A small-molecule ligand and the protein it binds are described below.
Small molecule (SMILES): NC1CCN(C(=O)C2CC2)CC1

Sequence of chain 1.A:
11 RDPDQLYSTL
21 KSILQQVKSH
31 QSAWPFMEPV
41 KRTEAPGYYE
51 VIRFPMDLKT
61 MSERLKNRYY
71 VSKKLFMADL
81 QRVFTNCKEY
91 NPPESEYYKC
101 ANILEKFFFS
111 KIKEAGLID

Binding-site contacts:
Ligand atom C1 contacts residue TYR97 of chain 1.A at 4.2 Å (hydrophobic).
Ligand atom C7 contacts residue TYR97 of chain 1.A at 4.0 Å (hydrophobic).
Ligand atom C1 contacts residue ASN91 of chain 1.A at 3.5 Å.
Ligand atom C2 contacts residue TYR90 of chain 1.A at 3.7 Å (hydrophobic).
Ligand atom C4 contacts residue GLU44 of chain 1.A at 4.1 Å.
Ligand atom C4 contacts residue TYR97 of chain 1.A at 3.6 Å (hydrophobic).
Ligand atom C4 contacts residue ALA45 of chain 1.A at 4.2 Å (hydrophobic).
Ligand atom C contacts residue TYR97 of chain 1.A at 3.4 Å (hydrophobic).
Ligand atom C2 contacts residue ASN91 of chain 1.A at 4.2 Å.
Ligand atom C7 contacts residue ASN91 of chain 1.A at 4.2 Å.
Ligand atom C contacts residue ASN91 of chain 1.A at 4.3 Å.
Ligand atom C3 contacts residue EDO1 of chain 1.I at 3.4 Å.
Ligand atom C7 contacts residue PRO35 of chain 1.A at 4.0 Å (hydrophobic).
Ligand atom N contacts residue GLU44 of chain 1.A at 3.3 Å (salt-bridge).
Ligand atom C1 contacts residue TYR90 of chain 1.A at 3.5 Å (hydrophobic).
Ligand atom C8 contacts residue PHE36 of chain 1.A at 3.9 Å (hydrophobic).
Ligand atom C8 contacts residue PRO35 of chain 1.A at 3.4 Å (hydrophobic).
Ligand atom C7 contacts residue CYS87 of chain 1.A at 3.8 Å (hydrophobic).
Ligand atom C6 contacts residue TYR97 of chain 1.A at 4.1 Å (hydrophobic).
Ligand atom C6 contacts residue EDO1 of chain 1.I at 3.5 Å.
Ligand atom C2 contacts residue ALA45 of chain 1.A at 3.7 Å (hydrophobic).
Ligand atom C6 contacts residue VAL40 of chain 1.A at 4.3 Å (hydrophobic).
Ligand atom C5 contacts residue VAL40 of chain 1.A at 4.1 Å (hydrophobic).
Ligand atom N contacts residue TYR97 of chain 1.A at 4.0 Å.
Ligand atom C3 contacts residue TYR97 of chain 1.A at 3.9 Å (hydrophobic).
Ligand atom O contacts residue TYR48 of chain 1.A at 3.8 Å.
Ligand atom C2 contacts residue VAL40 of chain 1.A at 4.2 Å (hydrophobic).
Ligand atom C5 contacts residue ASN91 of chain 1.A at 3.8 Å.
Ligand atom O contacts residue TYR90 of chain 1.A at 4.3 Å.
Ligand atom C8 contacts residue VAL40 of chain 1.A at 3.8 Å (hydrophobic).
Ligand atom C4 contacts residue EDO1 of chain 1.I at 4.1 Å.
Ligand atom C6 contacts residue PRO35 of chain 1.A at 4.0 Å (hydrophobic).
Ligand atom C1 contacts residue ALA45 of chain 1.A at 4.0 Å (hydrophobic).
Ligand atom C8 contacts residue EDO1 of chain 1.I at 3.9 Å.
Ligand atom C2 contacts residue TYR48 of chain 1.A at 3.9 Å (hydrophobic).
Ligand atom N1 contacts residue EDO1 of chain 1.I at 4.3 Å.
Ligand atom N1 contacts residue VAL40 of chain 1.A at 4.3 Å.
Ligand atom C contacts residue GLU44 of chain 1.A at 4.2 Å.
Ligand atom C7 contacts residue PHE36 of chain 1.A at 3.4 Å (hydrophobic).
Ligand atom O contacts residue ASN91 of chain 1.A at 3.0 Å (h-bond).